A protein and the small-molecule ligand that binds it are described below.
Small molecule (SMILES): OC[C@H]1O[C@H](O)[C@@H](O)[C@@H](O)[C@@H]1O

Sequence of chain 1.B:
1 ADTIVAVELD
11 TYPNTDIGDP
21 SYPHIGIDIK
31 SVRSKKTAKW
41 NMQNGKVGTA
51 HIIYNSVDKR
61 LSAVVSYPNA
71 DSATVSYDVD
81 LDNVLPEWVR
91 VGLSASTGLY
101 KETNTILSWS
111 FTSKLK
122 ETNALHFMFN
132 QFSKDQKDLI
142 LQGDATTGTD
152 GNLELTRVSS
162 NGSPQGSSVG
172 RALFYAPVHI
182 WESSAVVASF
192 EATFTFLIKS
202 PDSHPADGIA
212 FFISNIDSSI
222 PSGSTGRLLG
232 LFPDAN

Binding-site contacts:
Ligand atom C3 contacts residue ARG228 of chain 1.B at 3.9 Å.
Ligand atom O6 contacts residue LEU99 of chain 1.B at 2.9 Å (h-bond).
Ligand atom C5 contacts residue TYR12 of chain 1.B at 3.7 Å (hydrophobic).
Ligand atom C3 contacts residue SQ01 of chain 1.L at 3.0 Å.
Ligand atom C4 contacts residue GLY227 of chain 1.B at 3.8 Å.
Ligand atom O6 contacts residue THR97 of chain 1.B at 4.1 Å.
Ligand atom C5 contacts residue LEU99 of chain 1.B at 4.0 Å (hydrophobic).
Ligand atom C6 contacts residue TYR100 of chain 1.B at 3.6 Å (hydrophobic).
Ligand atom O2 contacts residue SQ01 of chain 1.L at 3.7 Å.
Ligand atom O4 contacts residue ASP208 of chain 1.B at 2.4 Å (salt-bridge).
Ligand atom O5 contacts residue SQ01 of chain 1.L at 2.3 Å (h-bond).
Ligand atom O5 contacts residue GLY98 of chain 1.B at 4.1 Å.
Ligand atom O2 contacts residue GLY98 of chain 1.B at 3.6 Å.
Ligand atom C6 contacts residue TYR12 of chain 1.B at 3.9 Å (hydrophobic).
Ligand atom C1 contacts residue LEU99 of chain 1.B at 3.7 Å (hydrophobic).
Ligand atom O6 contacts residue ASP208 of chain 1.B at 2.7 Å (salt-bridge).
Ligand atom O6 contacts residue TYR100 of chain 1.B at 3.0 Å (h-bond).
Ligand atom C4 contacts residue ASN14 of chain 1.B at 3.9 Å.
Ligand atom O4 contacts residue TYR12 of chain 1.B at 3.7 Å.
Ligand atom O4 contacts residue ASN14 of chain 1.B at 2.8 Å (h-bond).
Ligand atom O3 contacts residue ARG228 of chain 1.B at 3.0 Å (salt-bridge).
Ligand atom C5 contacts residue SQ01 of chain 1.L at 3.0 Å.
Ligand atom C6 contacts residue ASP208 of chain 1.B at 3.2 Å.
Ligand atom C4 contacts residue ARG228 of chain 1.B at 3.8 Å.
Ligand atom C1 contacts residue SQ01 of chain 1.L at 1.4 Å.
Ligand atom O6 contacts residue ALA207 of chain 1.B at 3.6 Å.
Ligand atom C5 contacts residue ASP208 of chain 1.B at 3.9 Å.
Ligand atom C2 contacts residue SQ01 of chain 1.L at 2.4 Å.
Ligand atom O4 contacts residue ARG228 of chain 1.B at 3.3 Å (salt-bridge).
Ligand atom C3 contacts residue ASN14 of chain 1.B at 4.0 Å.
Ligand atom O5 contacts residue LEU99 of chain 1.B at 3.1 Å (h-bond).
Ligand atom C6 contacts residue ALA207 of chain 1.B at 3.5 Å (hydrophobic).
Ligand atom O6 contacts residue GLY98 of chain 1.B at 2.9 Å.
Ligand atom C4 contacts residue SQ01 of chain 1.L at 3.5 Å.
Ligand atom C4 contacts residue ASP208 of chain 1.B at 3.3 Å.
Ligand atom O3 contacts residue GLY227 of chain 1.B at 3.6 Å.
Ligand atom C6 contacts residue LEU99 of chain 1.B at 3.8 Å (hydrophobic).
Ligand atom O4 contacts residue GLY227 of chain 1.B at 3.9 Å.
Ligand atom O2 contacts residue LEU99 of chain 1.B at 3.7 Å.
Ligand atom C6 contacts residue GLY98 of chain 1.B at 4.2 Å.